This protein binds this small molecule.
Small molecule (SMILES): O=C(COc1ccc(Cl)cc1Cl)Nc1ccc(CN2CCCCC2)cc1

Binding-site contacts:
Ligand atom O09 contacts residue PHE338 of chain 1.B at 3.7 Å.
Ligand atom C24 contacts residue TRP286 of chain 1.B at 3.9 Å (hydrophobic).
Ligand atom CL2 contacts residue TYR72 of chain 1.B at 3.3 Å.
Ligand atom C21 contacts residue TYR133 of chain 1.B at 3.9 Å (hydrophobic).
Ligand atom C08 contacts residue TYR341 of chain 1.B at 3.9 Å (hydrophobic).
Ligand atom C21 contacts residue TRP86 of chain 1.B at 3.7 Å (hydrophobic).
Ligand atom C19 contacts residue TRP86 of chain 1.B at 4.0 Å (hydrophobic).
Ligand atom O06 contacts residue TRP286 of chain 1.B at 3.2 Å.
Ligand atom CL2 contacts residue TYR341 of chain 1.B at 3.8 Å.
Ligand atom C11 contacts residue TYR341 of chain 1.B at 3.8 Å (hydrophobic).
Ligand atom C12 contacts residue PHE338 of chain 1.B at 3.7 Å (hydrophobic).
Ligand atom C08 contacts residue TYR124 of chain 1.B at 3.7 Å (hydrophobic).
Ligand atom N10 contacts residue TYR124 of chain 1.B at 3.3 Å (h-bond).
Ligand atom C04 contacts residue TRP286 of chain 1.B at 3.3 Å (hydrophobic).
Ligand atom C26 contacts residue TYR72 of chain 1.B at 3.2 Å (hydrophobic).
Ligand atom C12 contacts residue TYR337 of chain 1.B at 3.8 Å (hydrophobic).
Ligand atom N10 contacts residue TYR341 of chain 1.B at 3.4 Å.
Ligand atom C14 contacts residue TYR337 of chain 1.B at 3.4 Å (hydrophobic).
Ligand atom C15 contacts residue TYR337 of chain 1.B at 3.6 Å (hydrophobic).
Ligand atom C20 contacts residue GLY121 of chain 1.B at 3.3 Å.
Ligand atom CL2 contacts residue ASP74 of chain 1.B at 3.1 Å.
Ligand atom C23 contacts residue HIS447 of chain 1.B at 3.6 Å.
Ligand atom C26 contacts residue TRP286 of chain 1.B at 4.0 Å (hydrophobic).
Ligand atom C05 contacts residue TRP286 of chain 1.B at 3.3 Å (hydrophobic).
Ligand atom O06 contacts residue TYR124 of chain 1.B at 3.9 Å.
Ligand atom C23 contacts residue TRP86 of chain 1.B at 4.0 Å (hydrophobic).
Ligand atom O09 contacts residue PHE297 of chain 1.B at 3.8 Å.
Ligand atom C16 contacts residue TYR124 of chain 1.B at 3.5 Å (hydrophobic).
Ligand atom C07 contacts residue TYR341 of chain 1.B at 3.6 Å (hydrophobic).
Ligand atom C03 contacts residue TRP286 of chain 1.B at 3.3 Å (hydrophobic).
Ligand atom C13 contacts residue TYR337 of chain 1.B at 3.4 Å (hydrophobic).
Ligand atom C16 contacts residue TYR341 of chain 1.B at 3.6 Å (hydrophobic).
Ligand atom C17 contacts residue TYR337 of chain 1.B at 3.6 Å (hydrophobic).
Ligand atom C11 contacts residue TYR124 of chain 1.B at 3.5 Å (hydrophobic).
Ligand atom C21 contacts residue GLU202 of chain 1.B at 3.5 Å.
Ligand atom C24 contacts residue TYR72 of chain 1.B at 3.8 Å (hydrophobic).
Ligand atom C02 contacts residue TRP286 of chain 1.B at 3.9 Å (hydrophobic).
Ligand atom C22 contacts residue GLU202 of chain 1.B at 3.2 Å.
Ligand atom C20 contacts residue GLY120 of chain 1.B at 3.8 Å.
Ligand atom C17 contacts residue TRP86 of chain 1.B at 3.9 Å (hydrophobic).

Sequence of chain 1.B:
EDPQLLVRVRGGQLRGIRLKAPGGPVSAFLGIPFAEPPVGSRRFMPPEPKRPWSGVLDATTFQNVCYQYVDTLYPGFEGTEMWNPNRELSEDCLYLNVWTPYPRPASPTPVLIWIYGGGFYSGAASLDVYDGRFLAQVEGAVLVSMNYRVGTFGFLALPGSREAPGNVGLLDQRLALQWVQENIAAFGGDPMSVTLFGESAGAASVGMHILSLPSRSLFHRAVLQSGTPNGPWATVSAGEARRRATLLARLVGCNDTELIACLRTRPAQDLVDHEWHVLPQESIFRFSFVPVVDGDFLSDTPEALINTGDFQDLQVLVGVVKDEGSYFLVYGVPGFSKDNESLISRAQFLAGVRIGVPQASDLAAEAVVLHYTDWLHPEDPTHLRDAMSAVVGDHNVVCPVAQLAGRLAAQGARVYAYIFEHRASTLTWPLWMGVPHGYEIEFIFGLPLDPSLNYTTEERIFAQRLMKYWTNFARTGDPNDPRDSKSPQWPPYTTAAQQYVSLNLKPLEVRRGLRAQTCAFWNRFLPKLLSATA